The protein below binds the small molecule below.
Small molecule (SMILES): CC(=O)N[C@H]1[C@H](O[C@H]2[C@H](O)[C@@H](NC(C)=O)CO[C@@H]2CO[C@@H]2O[C@@H](C)[C@@H](O)[C@@H](O)[C@@H]2O)O[C@H](CO)[C@@H](O)[C@@H]1O

Sequence of chain 1.B:
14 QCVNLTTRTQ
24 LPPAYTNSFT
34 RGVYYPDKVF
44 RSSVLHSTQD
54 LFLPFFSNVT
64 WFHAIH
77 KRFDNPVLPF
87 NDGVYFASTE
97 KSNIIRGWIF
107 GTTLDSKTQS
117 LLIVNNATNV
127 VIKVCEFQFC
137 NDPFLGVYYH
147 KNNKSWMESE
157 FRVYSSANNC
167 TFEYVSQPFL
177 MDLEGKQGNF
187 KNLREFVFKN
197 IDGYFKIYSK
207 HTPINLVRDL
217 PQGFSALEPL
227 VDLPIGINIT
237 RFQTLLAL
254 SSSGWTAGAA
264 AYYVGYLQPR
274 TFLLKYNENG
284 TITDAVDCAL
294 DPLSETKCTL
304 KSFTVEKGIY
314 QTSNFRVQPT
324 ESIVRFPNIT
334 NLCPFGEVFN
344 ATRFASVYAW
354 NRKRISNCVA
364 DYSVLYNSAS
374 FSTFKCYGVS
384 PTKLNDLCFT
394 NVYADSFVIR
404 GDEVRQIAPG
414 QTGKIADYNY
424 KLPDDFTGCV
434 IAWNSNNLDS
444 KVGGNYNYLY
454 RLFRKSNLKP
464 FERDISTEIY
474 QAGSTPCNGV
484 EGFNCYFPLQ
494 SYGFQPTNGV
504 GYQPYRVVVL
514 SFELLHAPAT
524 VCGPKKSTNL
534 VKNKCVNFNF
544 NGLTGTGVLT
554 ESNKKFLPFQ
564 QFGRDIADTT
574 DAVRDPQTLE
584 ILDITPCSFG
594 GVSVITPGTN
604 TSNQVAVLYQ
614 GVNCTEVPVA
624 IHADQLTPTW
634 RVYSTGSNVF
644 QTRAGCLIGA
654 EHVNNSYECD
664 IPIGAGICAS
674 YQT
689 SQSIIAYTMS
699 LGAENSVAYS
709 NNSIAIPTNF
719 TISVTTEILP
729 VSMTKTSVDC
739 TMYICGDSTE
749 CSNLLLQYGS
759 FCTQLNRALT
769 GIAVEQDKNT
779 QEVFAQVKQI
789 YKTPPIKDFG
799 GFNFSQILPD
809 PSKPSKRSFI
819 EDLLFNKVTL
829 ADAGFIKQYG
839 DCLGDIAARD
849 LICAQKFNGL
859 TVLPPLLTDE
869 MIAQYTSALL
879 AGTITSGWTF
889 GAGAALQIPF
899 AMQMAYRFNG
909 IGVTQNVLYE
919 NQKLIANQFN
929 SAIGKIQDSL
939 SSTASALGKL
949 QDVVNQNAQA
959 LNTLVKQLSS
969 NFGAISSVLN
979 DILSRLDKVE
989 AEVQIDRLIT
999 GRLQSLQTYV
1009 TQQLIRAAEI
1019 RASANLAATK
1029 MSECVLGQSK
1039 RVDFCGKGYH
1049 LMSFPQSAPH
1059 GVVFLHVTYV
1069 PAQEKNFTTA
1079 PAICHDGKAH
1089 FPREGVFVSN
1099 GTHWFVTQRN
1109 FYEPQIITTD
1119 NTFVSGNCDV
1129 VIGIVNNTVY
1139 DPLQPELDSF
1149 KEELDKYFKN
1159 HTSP

Sequence of chain 1.A:
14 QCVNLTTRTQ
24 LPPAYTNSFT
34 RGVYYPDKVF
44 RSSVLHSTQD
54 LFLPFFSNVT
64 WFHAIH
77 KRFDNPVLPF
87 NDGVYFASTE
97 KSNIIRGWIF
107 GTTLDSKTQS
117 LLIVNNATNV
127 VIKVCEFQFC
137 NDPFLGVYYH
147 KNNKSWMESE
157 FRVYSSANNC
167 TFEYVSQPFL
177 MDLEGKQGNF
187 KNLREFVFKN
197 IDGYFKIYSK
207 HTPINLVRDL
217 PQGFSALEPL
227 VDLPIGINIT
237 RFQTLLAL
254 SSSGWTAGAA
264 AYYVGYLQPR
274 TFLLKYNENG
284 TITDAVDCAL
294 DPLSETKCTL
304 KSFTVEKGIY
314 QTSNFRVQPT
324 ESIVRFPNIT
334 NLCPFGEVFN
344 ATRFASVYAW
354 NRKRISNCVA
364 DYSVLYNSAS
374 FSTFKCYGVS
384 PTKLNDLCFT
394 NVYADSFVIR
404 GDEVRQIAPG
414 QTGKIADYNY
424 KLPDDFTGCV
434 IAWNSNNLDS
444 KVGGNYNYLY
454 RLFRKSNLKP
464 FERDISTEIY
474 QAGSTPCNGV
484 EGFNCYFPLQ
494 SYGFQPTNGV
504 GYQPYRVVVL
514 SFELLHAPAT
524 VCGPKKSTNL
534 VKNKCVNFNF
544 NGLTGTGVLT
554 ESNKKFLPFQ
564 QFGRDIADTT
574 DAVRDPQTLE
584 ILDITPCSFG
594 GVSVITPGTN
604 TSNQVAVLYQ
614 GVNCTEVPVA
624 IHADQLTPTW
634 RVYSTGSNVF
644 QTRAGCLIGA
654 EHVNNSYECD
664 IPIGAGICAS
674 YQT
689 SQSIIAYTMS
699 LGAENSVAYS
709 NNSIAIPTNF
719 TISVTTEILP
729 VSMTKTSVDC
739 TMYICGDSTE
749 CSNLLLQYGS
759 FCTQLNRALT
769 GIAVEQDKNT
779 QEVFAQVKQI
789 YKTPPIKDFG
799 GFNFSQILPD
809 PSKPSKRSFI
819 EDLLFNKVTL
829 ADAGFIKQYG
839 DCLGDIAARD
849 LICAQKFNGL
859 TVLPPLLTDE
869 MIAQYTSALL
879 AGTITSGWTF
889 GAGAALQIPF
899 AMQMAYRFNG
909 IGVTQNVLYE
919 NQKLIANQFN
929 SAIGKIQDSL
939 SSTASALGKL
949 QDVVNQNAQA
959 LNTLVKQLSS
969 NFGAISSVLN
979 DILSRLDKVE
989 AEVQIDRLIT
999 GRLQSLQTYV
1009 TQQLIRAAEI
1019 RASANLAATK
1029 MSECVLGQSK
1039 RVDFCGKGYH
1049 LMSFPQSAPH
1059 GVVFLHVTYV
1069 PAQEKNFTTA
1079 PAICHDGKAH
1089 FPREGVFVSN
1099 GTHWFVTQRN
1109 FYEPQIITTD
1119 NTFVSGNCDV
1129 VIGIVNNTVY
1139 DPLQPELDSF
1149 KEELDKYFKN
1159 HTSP

Binding-site contacts:
Ligand atom C1 contacts residue ALA706 of chain 1.A at 4.0 Å (hydrophobic).
Ligand atom O7 contacts residue ASN1074 of chain 1.A at 3.4 Å (h-bond).
Ligand atom C4 contacts residue ASN1074 of chain 1.A at 4.4 Å.
Ligand atom C5 contacts residue ASN1074 of chain 1.A at 3.8 Å.
Ligand atom C2 contacts residue ASN1074 of chain 1.A at 2.6 Å.
Ligand atom O4 contacts residue ALA706 of chain 1.A at 4.4 Å.
Ligand atom C5 contacts residue ALA706 of chain 1.A at 3.4 Å (hydrophobic).
Ligand atom C8 contacts residue GLU1072 of chain 1.A at 3.2 Å.
Ligand atom C1 contacts residue ASN1074 of chain 1.A at 1.7 Å.
Ligand atom C3 contacts residue ASN1074 of chain 1.A at 4.0 Å.
Ligand atom C7 contacts residue ASN1074 of chain 1.A at 3.5 Å.
Ligand atom O5 contacts residue ASN1074 of chain 1.A at 2.5 Å (h-bond).
Ligand atom C1 contacts residue GLN895 of chain 1.B at 4.4 Å.
Ligand atom O5 contacts residue ALA706 of chain 1.A at 3.9 Å.
Ligand atom N2 contacts residue ASN1074 of chain 1.A at 3.1 Å (h-bond).
Ligand atom C4 contacts residue ALA706 of chain 1.A at 4.2 Å (hydrophobic).
Ligand atom C8 contacts residue ASN1074 of chain 1.A at 4.3 Å.
Ligand atom C6 contacts residue ALA706 of chain 1.A at 4.1 Å (hydrophobic).
Ligand atom C7 contacts residue GLU1072 of chain 1.A at 4.5 Å.
Ligand atom C3 contacts residue ALA706 of chain 1.A at 4.3 Å (hydrophobic).